Binding-site contacts:
Ligand atom O7 contacts residue ASN255 of chain 1.B at 3.1 Å (h-bond).
Ligand atom O5 contacts residue ASN255 of chain 1.B at 2.4 Å (h-bond).
Ligand atom C5 contacts residue ASN255 of chain 1.B at 3.7 Å.
Ligand atom C1 contacts residue ASN255 of chain 1.B at 1.4 Å.
Ligand atom C3 contacts residue ASN255 of chain 1.B at 3.8 Å.
Ligand atom C8 contacts residue ASN255 of chain 1.B at 4.3 Å.
Ligand atom C6 contacts residue PHE258 of chain 1.B at 4.5 Å (hydrophobic).
Ligand atom O7 contacts residue TYR245 of chain 1.B at 3.9 Å.
Ligand atom C4 contacts residue ASN255 of chain 1.B at 4.2 Å.
Ligand atom C3 contacts residue ASP234 of chain 1.B at 4.5 Å.
Ligand atom O3 contacts residue ASP234 of chain 1.B at 3.5 Å (salt-bridge).
Ligand atom C6 contacts residue PHE258 of chain 1.B at 4.3 Å (hydrophobic).
Ligand atom C1 contacts residue SER257 of chain 1.B at 4.0 Å.
Ligand atom C2 contacts residue ASN255 of chain 1.B at 2.4 Å.
Ligand atom N2 contacts residue ASN255 of chain 1.B at 2.8 Å (h-bond).
Ligand atom C7 contacts residue ASN255 of chain 1.B at 3.2 Å.
Ligand atom C6 contacts residue ARG252 of chain 1.B at 3.6 Å.

Sequence of chain 1.B:
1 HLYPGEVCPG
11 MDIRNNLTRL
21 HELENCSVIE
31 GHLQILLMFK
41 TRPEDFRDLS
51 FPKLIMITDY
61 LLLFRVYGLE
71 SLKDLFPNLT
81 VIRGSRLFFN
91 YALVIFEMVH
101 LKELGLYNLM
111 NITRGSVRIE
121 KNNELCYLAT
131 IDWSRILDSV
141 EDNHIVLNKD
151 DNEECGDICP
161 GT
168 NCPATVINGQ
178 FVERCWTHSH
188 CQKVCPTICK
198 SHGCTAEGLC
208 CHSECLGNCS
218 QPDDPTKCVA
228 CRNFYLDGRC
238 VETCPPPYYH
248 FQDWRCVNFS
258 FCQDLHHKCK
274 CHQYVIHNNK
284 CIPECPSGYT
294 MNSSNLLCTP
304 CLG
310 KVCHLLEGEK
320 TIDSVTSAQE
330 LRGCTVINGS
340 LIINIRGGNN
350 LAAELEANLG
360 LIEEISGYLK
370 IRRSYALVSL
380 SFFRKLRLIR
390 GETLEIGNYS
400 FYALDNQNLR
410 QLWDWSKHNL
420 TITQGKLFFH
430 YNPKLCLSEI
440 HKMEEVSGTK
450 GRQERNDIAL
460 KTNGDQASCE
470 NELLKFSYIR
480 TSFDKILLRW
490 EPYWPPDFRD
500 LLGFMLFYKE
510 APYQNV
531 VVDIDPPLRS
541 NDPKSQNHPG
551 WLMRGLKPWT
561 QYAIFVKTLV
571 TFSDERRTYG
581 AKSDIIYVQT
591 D

A small-molecule ligand and the protein it binds are described below.
Small molecule (SMILES): CC(=O)N[C@H]1[C@H](O[C@H]2[C@H](O)[C@@H](NC(C)=O)CO[C@@H]2CO[C@@H]2O[C@@H](C)[C@@H](O)[C@@H](O)[C@@H]2O)O[C@H](CO)[C@@H](O)[C@@H]1O